A protein and the small-molecule ligand that binds it are described below.
Small molecule (SMILES): OC[C@@H](O)[C@@H](O)CO

Binding-site contacts:
Ligand atom OAF contacts residue 2GX6 of chain 1.E at 3.9 Å.
Ligand atom CAC contacts residue SER7 of chain 1.E at 3.8 Å.
Ligand atom CAE contacts residue VAL157 of chain 1.B at 2.9 Å (hydrophobic).
Ligand atom OAD contacts residue SER7 of chain 1.E at 2.9 Å (h-bond).
Ligand atom CAA contacts residue PRO156 of chain 1.B at 3.7 Å (hydrophobic).
Ligand atom OAF contacts residue GLU155 of chain 1.B at 2.7 Å (salt-bridge).
Ligand atom CAE contacts residue PRO156 of chain 1.B at 4.2 Å (hydrophobic).
Ligand atom OAH contacts residue GLU155 of chain 1.B at 2.8 Å (salt-bridge).
Ligand atom CAG contacts residue ALA175 of chain 1.B at 4.1 Å (hydrophobic).
Ligand atom CAC contacts residue 2GX6 of chain 1.E at 3.9 Å.
Ligand atom CAG contacts residue LEU185 of chain 1.B at 3.6 Å (hydrophobic).
Ligand atom OAF contacts residue VAL157 of chain 1.B at 2.9 Å (h-bond).
Ligand atom CAA contacts residue 2GX6 of chain 1.E at 4.2 Å.
Ligand atom CAE contacts residue GLU155 of chain 1.B at 3.7 Å.
Ligand atom CAG contacts residue SER7 of chain 1.E at 3.3 Å.
Ligand atom OAH contacts residue ALA175 of chain 1.B at 3.6 Å.
Ligand atom OAB contacts residue 2GX6 of chain 1.E at 3.5 Å.
Ligand atom CAG contacts residue VAL157 of chain 1.B at 3.9 Å (hydrophobic).
Ligand atom CAA contacts residue VAL157 of chain 1.B at 3.8 Å (hydrophobic).
Ligand atom OAH contacts residue SER7 of chain 1.E at 2.6 Å (h-bond).
Ligand atom OAF contacts residue PRO156 of chain 1.B at 3.1 Å.
Ligand atom CAE contacts residue 2GX6 of chain 1.E at 4.5 Å.
Ligand atom OAH contacts residue TYR152 of chain 1.B at 4.4 Å.
Ligand atom CAC contacts residue VAL157 of chain 1.B at 3.9 Å (hydrophobic).
Ligand atom OAB contacts residue PRO156 of chain 1.B at 4.0 Å.
Ligand atom CAG contacts residue TYR152 of chain 1.B at 4.2 Å (hydrophobic).
Ligand atom CAC contacts residue PRO156 of chain 1.B at 4.3 Å (hydrophobic).
Ligand atom CAE contacts residue SER7 of chain 1.E at 4.5 Å.
Ligand atom OAF contacts residue TYR152 of chain 1.B at 4.4 Å.
Ligand atom CAG contacts residue GLU155 of chain 1.B at 3.5 Å.
Ligand atom OAH contacts residue 2GX6 of chain 1.E at 4.2 Å.

Sequence of chain 1.E:
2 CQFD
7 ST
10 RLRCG

Sequence of chain 1.B:
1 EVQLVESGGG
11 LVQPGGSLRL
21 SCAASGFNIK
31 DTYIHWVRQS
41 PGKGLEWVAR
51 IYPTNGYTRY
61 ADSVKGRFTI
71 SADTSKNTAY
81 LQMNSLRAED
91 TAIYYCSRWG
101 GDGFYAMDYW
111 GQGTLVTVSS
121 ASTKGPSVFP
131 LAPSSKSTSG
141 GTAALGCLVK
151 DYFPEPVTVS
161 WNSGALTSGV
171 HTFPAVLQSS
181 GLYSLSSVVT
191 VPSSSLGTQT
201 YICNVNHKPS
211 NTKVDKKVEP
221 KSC